This small molecule binds to this protein.
Small molecule (SMILES): CC(=O)N[C@@H]1[C@@H](O)[C@H](O)[C@@H](CO)O[C@H]1O

Binding-site contacts:
Ligand atom C1 contacts residue GLU153 of chain 1.B at 4.3 Å.
Ligand atom C1 contacts residue ASN173 of chain 1.B at 1.4 Å.
Ligand atom O5 contacts residue GLU152 of chain 1.B at 4.2 Å.
Ligand atom O5 contacts residue ASN173 of chain 1.B at 2.4 Å (h-bond).
Ligand atom O6 contacts residue LYS216 of chain 1.B at 3.6 Å.
Ligand atom N2 contacts residue ASN173 of chain 1.B at 2.7 Å (h-bond).
Ligand atom C3 contacts residue ASN173 of chain 1.B at 3.6 Å.
Ligand atom O5 contacts residue GLN212 of chain 1.B at 4.4 Å.
Ligand atom C1 contacts residue GLU152 of chain 1.B at 4.1 Å.
Ligand atom C2 contacts residue ASN173 of chain 1.B at 2.2 Å.
Ligand atom C5 contacts residue ASN173 of chain 1.B at 3.6 Å.
Ligand atom O5 contacts residue GLU153 of chain 1.B at 3.5 Å.
Ligand atom C5 contacts residue GLU153 of chain 1.B at 4.3 Å.
Ligand atom O7 contacts residue GLU152 of chain 1.B at 3.9 Å.
Ligand atom C6 contacts residue ILE154 of chain 1.B at 4.0 Å (hydrophobic).
Ligand atom C1 contacts residue ILE154 of chain 1.B at 4.0 Å (hydrophobic).
Ligand atom O6 contacts residue ILE154 of chain 1.B at 3.5 Å (h-bond).
Ligand atom C4 contacts residue ASN173 of chain 1.B at 4.0 Å.
Ligand atom N2 contacts residue GLN212 of chain 1.B at 4.1 Å.
Ligand atom C8 contacts residue LYS174 of chain 1.B at 4.1 Å.
Ligand atom C2 contacts residue GLN212 of chain 1.B at 4.2 Å.
Ligand atom C5 contacts residue ILE154 of chain 1.B at 4.1 Å (hydrophobic).
Ligand atom C2 contacts residue GLU152 of chain 1.B at 4.3 Å.
Ligand atom O3 contacts residue GLN212 of chain 1.B at 4.3 Å.
Ligand atom C8 contacts residue ASN173 of chain 1.B at 4.2 Å.
Ligand atom C6 contacts residue GLU153 of chain 1.B at 3.5 Å.
Ligand atom C1 contacts residue GLN212 of chain 1.B at 3.8 Å.
Ligand atom O7 contacts residue ASN173 of chain 1.B at 3.1 Å (h-bond).
Ligand atom C5 contacts residue GLN212 of chain 1.B at 4.5 Å.
Ligand atom O4 contacts residue GLN212 of chain 1.B at 4.5 Å.
Ligand atom C7 contacts residue ASN173 of chain 1.B at 3.1 Å.
Ligand atom O6 contacts residue GLU153 of chain 1.B at 3.9 Å.
Ligand atom O5 contacts residue ILE154 of chain 1.B at 3.2 Å (h-bond).
Ligand atom C4 contacts residue GLN212 of chain 1.B at 4.4 Å.
Ligand atom C3 contacts residue GLN212 of chain 1.B at 3.6 Å.

Sequence of chain 1.B:
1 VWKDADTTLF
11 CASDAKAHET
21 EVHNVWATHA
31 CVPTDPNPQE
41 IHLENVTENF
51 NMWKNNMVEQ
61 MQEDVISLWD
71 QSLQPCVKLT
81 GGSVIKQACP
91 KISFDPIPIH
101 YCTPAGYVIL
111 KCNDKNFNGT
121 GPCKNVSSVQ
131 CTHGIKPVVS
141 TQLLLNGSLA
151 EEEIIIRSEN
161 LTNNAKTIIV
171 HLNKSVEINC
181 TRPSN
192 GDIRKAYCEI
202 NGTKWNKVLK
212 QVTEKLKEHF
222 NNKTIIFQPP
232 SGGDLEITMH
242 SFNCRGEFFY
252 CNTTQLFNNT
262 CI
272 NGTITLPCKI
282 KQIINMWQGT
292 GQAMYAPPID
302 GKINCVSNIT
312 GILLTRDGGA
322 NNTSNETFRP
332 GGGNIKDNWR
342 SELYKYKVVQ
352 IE